Sequence of chain 1.A:
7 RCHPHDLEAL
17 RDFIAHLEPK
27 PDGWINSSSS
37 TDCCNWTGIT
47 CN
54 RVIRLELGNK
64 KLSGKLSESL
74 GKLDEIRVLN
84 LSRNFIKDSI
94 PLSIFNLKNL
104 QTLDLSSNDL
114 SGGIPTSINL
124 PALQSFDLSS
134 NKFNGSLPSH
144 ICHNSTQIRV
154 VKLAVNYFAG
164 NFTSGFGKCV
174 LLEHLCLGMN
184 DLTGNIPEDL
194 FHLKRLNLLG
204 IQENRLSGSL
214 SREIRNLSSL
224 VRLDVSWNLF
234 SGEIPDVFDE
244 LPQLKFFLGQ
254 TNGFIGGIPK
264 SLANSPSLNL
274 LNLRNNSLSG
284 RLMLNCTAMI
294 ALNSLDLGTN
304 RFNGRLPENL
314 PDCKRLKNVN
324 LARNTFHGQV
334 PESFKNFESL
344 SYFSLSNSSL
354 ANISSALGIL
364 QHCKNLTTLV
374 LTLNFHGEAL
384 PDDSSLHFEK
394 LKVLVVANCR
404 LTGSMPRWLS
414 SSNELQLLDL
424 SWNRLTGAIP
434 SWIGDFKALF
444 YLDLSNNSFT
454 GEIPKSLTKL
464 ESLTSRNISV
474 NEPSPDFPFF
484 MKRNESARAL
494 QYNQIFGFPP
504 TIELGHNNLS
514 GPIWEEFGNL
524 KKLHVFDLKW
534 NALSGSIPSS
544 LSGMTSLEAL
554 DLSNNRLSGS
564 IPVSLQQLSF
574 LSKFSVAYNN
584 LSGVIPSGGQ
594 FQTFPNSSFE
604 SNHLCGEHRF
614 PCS

This protein binds this small molecule.
Small molecule (SMILES): CC(=O)N[C@@H]1[C@@H](O)[C@H](O)[C@@H](CO)O[C@H]1O

Binding-site contacts:
Ligand atom C7 contacts residue THR119 of chain 1.A at 4.1 Å.
Ligand atom O5 contacts residue ASN147 of chain 1.A at 2.4 Å (h-bond).
Ligand atom N2 contacts residue ILE121 of chain 1.A at 3.6 Å.
Ligand atom C7 contacts residue SER120 of chain 1.A at 4.4 Å.
Ligand atom O7 contacts residue THR119 of chain 1.A at 3.4 Å (h-bond).
Ligand atom C2 contacts residue ILE121 of chain 1.A at 3.3 Å (hydrophobic).
Ligand atom C1 contacts residue ASN147 of chain 1.A at 1.4 Å.
Ligand atom C8 contacts residue HIS143 of chain 1.A at 3.6 Å.
Ligand atom C5 contacts residue ASN147 of chain 1.A at 3.6 Å.
Ligand atom C4 contacts residue ASN147 of chain 1.A at 4.0 Å.
Ligand atom O3 contacts residue ILE121 of chain 1.A at 4.5 Å.
Ligand atom O7 contacts residue HIS143 of chain 1.A at 3.7 Å.
Ligand atom O7 contacts residue SER120 of chain 1.A at 3.3 Å.
Ligand atom O7 contacts residue ASN147 of chain 1.A at 4.1 Å.
Ligand atom O7 contacts residue ILE121 of chain 1.A at 2.9 Å (h-bond).
Ligand atom C7 contacts residue ILE121 of chain 1.A at 3.8 Å (hydrophobic).
Ligand atom O6 contacts residue ASN122 of chain 1.A at 3.6 Å.
Ligand atom O4 contacts residue SER120 of chain 1.A at 3.6 Å (h-bond).
Ligand atom C8 contacts residue THR119 of chain 1.A at 4.2 Å.
Ligand atom C3 contacts residue SER120 of chain 1.A at 3.3 Å.
Ligand atom C2 contacts residue ASN147 of chain 1.A at 2.3 Å.
Ligand atom C1 contacts residue ILE121 of chain 1.A at 3.6 Å (hydrophobic).
Ligand atom C1 contacts residue ASN122 of chain 1.A at 4.4 Å.
Ligand atom N2 contacts residue ASN147 of chain 1.A at 2.8 Å (h-bond).
Ligand atom N2 contacts residue HIS146 of chain 1.A at 4.1 Å.
Ligand atom C8 contacts residue HIS146 of chain 1.A at 3.7 Å.
Ligand atom O5 contacts residue ILE121 of chain 1.A at 4.3 Å.
Ligand atom C2 contacts residue SER120 of chain 1.A at 3.8 Å.
Ligand atom C4 contacts residue SER120 of chain 1.A at 3.2 Å.
Ligand atom C7 contacts residue HIS146 of chain 1.A at 4.2 Å.
Ligand atom C3 contacts residue ASN147 of chain 1.A at 3.7 Å.
Ligand atom C6 contacts residue ASN122 of chain 1.A at 4.5 Å.
Ligand atom C7 contacts residue HIS143 of chain 1.A at 4.0 Å.
Ligand atom C7 contacts residue ASN147 of chain 1.A at 3.8 Å.
Ligand atom O3 contacts residue SER120 of chain 1.A at 2.6 Å (h-bond).
Ligand atom O5 contacts residue ASN122 of chain 1.A at 3.8 Å.